Sequence of chain 3.A:
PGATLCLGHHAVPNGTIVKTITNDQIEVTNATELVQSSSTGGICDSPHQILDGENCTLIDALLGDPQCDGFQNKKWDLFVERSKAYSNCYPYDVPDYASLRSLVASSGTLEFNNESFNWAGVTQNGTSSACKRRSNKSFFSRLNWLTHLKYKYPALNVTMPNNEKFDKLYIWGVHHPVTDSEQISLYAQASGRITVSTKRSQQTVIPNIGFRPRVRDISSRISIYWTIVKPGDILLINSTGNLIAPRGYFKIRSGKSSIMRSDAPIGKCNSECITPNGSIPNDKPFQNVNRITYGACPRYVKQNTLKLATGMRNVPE

The small molecule below binds the protein below.
Small molecule (SMILES): CC(=O)N[C@H]1[C@H](O[C@H]2[C@H](O)[C@@H](NC(C)=O)CO[C@@H]2CO)O[C@H](CO)[C@@H](O[C@@H]2O[C@H](CO)[C@@H](O)[C@H](O)[C@@H]2O)[C@@H]1O

Binding-site contacts:
Ligand atom O6 contacts residue ARG216 of chain 3.A at 3.3 Å (salt-bridge).
Ligand atom C5 contacts residue ASP219 of chain 3.A at 4.4 Å.
Ligand atom C8 contacts residue ARG216 of chain 3.A at 4.3 Å.
Ligand atom O7 contacts residue SER221 of chain 3.A at 4.3 Å.
Ligand atom O5 contacts residue LEU238 of chain 1.A at 4.2 Å.
Ligand atom C7 contacts residue ASN159 of chain 1.A at 3.5 Å.
Ligand atom C7 contacts residue PRO215 of chain 3.A at 4.3 Å (hydrophobic).
Ligand atom O6 contacts residue THR161 of chain 1.A at 3.2 Å (h-bond).
Ligand atom O5 contacts residue ASN159 of chain 1.A at 2.3 Å (h-bond).
Ligand atom C7 contacts residue PHE213 of chain 3.A at 4.1 Å (hydrophobic).
Ligand atom N2 contacts residue PHE213 of chain 3.A at 3.5 Å.
Ligand atom O3 contacts residue PHE213 of chain 3.A at 4.5 Å.
Ligand atom C1 contacts residue PHE213 of chain 3.A at 4.0 Å (hydrophobic).
Ligand atom O7 contacts residue ARG214 of chain 3.A at 4.2 Å.
Ligand atom C8 contacts residue PHE213 of chain 3.A at 3.7 Å (hydrophobic).
Ligand atom C8 contacts residue ILE236 of chain 1.A at 3.9 Å (hydrophobic).
Ligand atom O7 contacts residue ASN159 of chain 1.A at 3.6 Å.
Ligand atom O3 contacts residue ARG216 of chain 3.A at 3.8 Å.
Ligand atom C5 contacts residue LEU238 of chain 1.A at 4.1 Å (hydrophobic).
Ligand atom C8 contacts residue NAG2 of chain 1.F at 3.7 Å.
Ligand atom C6 contacts residue LEU238 of chain 1.A at 4.0 Å (hydrophobic).
Ligand atom C3 contacts residue ASN159 of chain 1.A at 3.8 Å.
Ligand atom C7 contacts residue NAG1 of chain 1.F at 4.2 Å.
Ligand atom N2 contacts residue ASN159 of chain 1.A at 3.0 Å (h-bond).
Ligand atom C2 contacts residue ASN159 of chain 1.A at 2.5 Å.
Ligand atom C4 contacts residue ASN159 of chain 1.A at 4.2 Å.
Ligand atom C3 contacts residue ARG216 of chain 3.A at 4.5 Å.
Ligand atom C2 contacts residue PHE213 of chain 3.A at 4.3 Å (hydrophobic).
Ligand atom C6 contacts residue THR161 of chain 1.A at 3.4 Å.
Ligand atom C1 contacts residue ASN159 of chain 1.A at 1.4 Å.
Ligand atom C4 contacts residue ARG216 of chain 3.A at 4.2 Å.
Ligand atom O7 contacts residue ARG216 of chain 3.A at 3.0 Å (salt-bridge).
Ligand atom C7 contacts residue ARG216 of chain 3.A at 3.9 Å.
Ligand atom C2 contacts residue ARG216 of chain 3.A at 4.2 Å.
Ligand atom C1 contacts residue ARG216 of chain 3.A at 4.1 Å.
Ligand atom C3 contacts residue PHE213 of chain 3.A at 4.0 Å (hydrophobic).
Ligand atom C5 contacts residue ASN159 of chain 1.A at 3.6 Å.
Ligand atom O7 contacts residue PRO215 of chain 3.A at 3.5 Å.
Ligand atom C8 contacts residue PRO215 of chain 3.A at 4.2 Å (hydrophobic).
Ligand atom C8 contacts residue NAG1 of chain 1.F at 3.7 Å.

Sequence of chain 1.A:
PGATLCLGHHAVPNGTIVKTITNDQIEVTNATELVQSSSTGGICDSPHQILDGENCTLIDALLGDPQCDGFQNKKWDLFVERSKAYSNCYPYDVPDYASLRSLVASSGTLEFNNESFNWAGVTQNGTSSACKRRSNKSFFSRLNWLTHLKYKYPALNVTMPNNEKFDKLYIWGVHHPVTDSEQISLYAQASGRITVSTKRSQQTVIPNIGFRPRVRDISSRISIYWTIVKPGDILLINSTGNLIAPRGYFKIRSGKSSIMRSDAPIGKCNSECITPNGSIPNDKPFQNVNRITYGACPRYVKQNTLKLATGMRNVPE